Sequence of chain 1.B:
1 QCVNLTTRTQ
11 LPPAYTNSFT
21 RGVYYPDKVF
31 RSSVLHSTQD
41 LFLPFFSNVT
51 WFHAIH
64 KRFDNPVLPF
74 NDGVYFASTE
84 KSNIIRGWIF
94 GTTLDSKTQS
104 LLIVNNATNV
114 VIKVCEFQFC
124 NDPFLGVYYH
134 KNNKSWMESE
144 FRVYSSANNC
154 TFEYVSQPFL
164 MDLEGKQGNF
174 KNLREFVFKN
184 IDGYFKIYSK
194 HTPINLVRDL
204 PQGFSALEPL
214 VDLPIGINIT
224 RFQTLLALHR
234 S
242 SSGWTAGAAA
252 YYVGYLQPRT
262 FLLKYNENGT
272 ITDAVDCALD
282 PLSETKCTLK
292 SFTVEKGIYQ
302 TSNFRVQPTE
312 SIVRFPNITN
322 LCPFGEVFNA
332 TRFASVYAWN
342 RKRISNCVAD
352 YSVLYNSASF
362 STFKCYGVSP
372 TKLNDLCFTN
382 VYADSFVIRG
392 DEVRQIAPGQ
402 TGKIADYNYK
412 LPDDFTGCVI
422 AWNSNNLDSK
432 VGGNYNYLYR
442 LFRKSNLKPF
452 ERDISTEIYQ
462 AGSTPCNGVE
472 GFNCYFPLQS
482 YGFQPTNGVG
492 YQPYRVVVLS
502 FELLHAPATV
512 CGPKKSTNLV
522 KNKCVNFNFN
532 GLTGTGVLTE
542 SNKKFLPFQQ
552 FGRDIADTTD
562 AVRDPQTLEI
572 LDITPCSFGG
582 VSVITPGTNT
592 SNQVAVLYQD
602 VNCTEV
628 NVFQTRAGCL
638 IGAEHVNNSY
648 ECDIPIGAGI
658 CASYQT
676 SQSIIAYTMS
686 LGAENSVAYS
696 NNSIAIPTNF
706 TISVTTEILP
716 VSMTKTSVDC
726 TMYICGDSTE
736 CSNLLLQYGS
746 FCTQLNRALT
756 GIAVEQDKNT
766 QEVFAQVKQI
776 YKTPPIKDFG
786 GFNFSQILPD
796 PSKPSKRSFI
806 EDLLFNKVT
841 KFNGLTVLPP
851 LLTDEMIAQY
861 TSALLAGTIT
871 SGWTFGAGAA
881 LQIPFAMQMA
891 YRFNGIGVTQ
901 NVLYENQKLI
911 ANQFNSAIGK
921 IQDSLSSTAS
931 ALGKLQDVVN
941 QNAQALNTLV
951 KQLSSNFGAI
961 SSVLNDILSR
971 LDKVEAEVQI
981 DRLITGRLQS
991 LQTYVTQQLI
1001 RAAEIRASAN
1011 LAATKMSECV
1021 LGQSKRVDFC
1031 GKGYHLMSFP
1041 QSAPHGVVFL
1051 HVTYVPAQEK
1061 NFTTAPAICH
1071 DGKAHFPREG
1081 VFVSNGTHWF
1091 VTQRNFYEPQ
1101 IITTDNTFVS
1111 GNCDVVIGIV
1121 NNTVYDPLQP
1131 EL

Binding-site contacts:
Ligand atom O7 contacts residue GLN1058 of chain 1.B at 3.9 Å.
Ligand atom C2 contacts residue ASN704 of chain 1.B at 2.4 Å.
Ligand atom N2 contacts residue ASN704 of chain 1.B at 2.9 Å (h-bond).
Ligand atom C1 contacts residue GLN1058 of chain 1.B at 4.4 Å.
Ligand atom O5 contacts residue ASN704 of chain 1.B at 2.4 Å (h-bond).
Ligand atom C1 contacts residue ASN704 of chain 1.B at 1.4 Å.
Ligand atom C3 contacts residue LEU909 of chain 1.B at 4.4 Å (hydrophobic).
Ligand atom O4 contacts residue LEU909 of chain 1.B at 4.0 Å.
Ligand atom C3 contacts residue ASN704 of chain 1.B at 3.8 Å.
Ligand atom C4 contacts residue ASN704 of chain 1.B at 4.2 Å.
Ligand atom O6 contacts residue GLN913 of chain 1.B at 3.6 Å (h-bond).
Ligand atom O7 contacts residue ASN704 of chain 1.B at 3.4 Å (h-bond).
Ligand atom C7 contacts residue ASN704 of chain 1.B at 3.3 Å.
Ligand atom C5 contacts residue ASN704 of chain 1.B at 3.7 Å.
Ligand atom C5 contacts residue GLN913 of chain 1.B at 4.5 Å.
Ligand atom C8 contacts residue ASN704 of chain 1.B at 4.4 Å.

The protein below binds the small molecule below.
Small molecule (SMILES): CC(=O)N[C@@H]1[C@@H](O)[C@H](O)[C@@H](CO)O[C@H]1O